Binding-site contacts:
Ligand atom CZ2 contacts residue GLN278 of chain 1.D at 4.5 Å.
Ligand atom C contacts residue ASN584 of chain 1.D at 3.6 Å.
Ligand atom CZ3 contacts residue PHE618 of chain 1.D at 3.8 Å (hydrophobic).
Ligand atom NE1 contacts residue PHE618 of chain 1.D at 3.7 Å.
Ligand atom CA contacts residue ASN583 of chain 1.D at 4.4 Å.
Ligand atom N contacts residue ASN583 of chain 1.D at 4.3 Å.
Ligand atom CH2 contacts residue GLN278 of chain 1.D at 3.7 Å.
Ligand atom OXT contacts residue TRP665 of chain 1.D at 3.4 Å (h-bond).
Ligand atom N contacts residue ILE561 of chain 1.D at 4.3 Å.
Ligand atom N contacts residue GLU560 of chain 1.D at 3.0 Å (salt-bridge).
Ligand atom CE3 contacts residue PHE618 of chain 1.D at 3.7 Å (hydrophobic).
Ligand atom O contacts residue TRP665 of chain 1.D at 3.8 Å.
Ligand atom OXT contacts residue ARG664 of chain 1.D at 4.2 Å.
Ligand atom CB contacts residue PHE618 of chain 1.D at 4.0 Å (hydrophobic).
Ligand atom CH2 contacts residue PHE618 of chain 1.D at 3.5 Å (hydrophobic).
Ligand atom CB contacts residue ASN584 of chain 1.D at 4.0 Å.
Ligand atom CD2 contacts residue PHE618 of chain 1.D at 3.6 Å (hydrophobic).
Ligand atom CG contacts residue PHE618 of chain 1.D at 3.8 Å (hydrophobic).
Ligand atom CD1 contacts residue GLU560 of chain 1.D at 4.2 Å.
Ligand atom CZ2 contacts residue VAL559 of chain 1.D at 4.2 Å (hydrophobic).
Ligand atom CD1 contacts residue PHE618 of chain 1.D at 4.0 Å (hydrophobic).
Ligand atom OXT contacts residue ASN584 of chain 1.D at 3.0 Å (h-bond).
Ligand atom CE2 contacts residue VAL559 of chain 1.D at 4.4 Å (hydrophobic).
Ligand atom CA contacts residue TRP665 of chain 1.D at 3.4 Å (hydrophobic).
Ligand atom CH2 contacts residue LEU279 of chain 1.D at 4.1 Å (hydrophobic).
Ligand atom CZ2 contacts residue PHE618 of chain 1.D at 3.4 Å (hydrophobic).
Ligand atom O contacts residue ASN583 of chain 1.D at 3.3 Å (h-bond).
Ligand atom C contacts residue TRP665 of chain 1.D at 3.7 Å (hydrophobic).
Ligand atom CA contacts residue GLU560 of chain 1.D at 4.2 Å.
Ligand atom CE2 contacts residue PHE618 of chain 1.D at 3.7 Å (hydrophobic).
Ligand atom CE3 contacts residue GLN278 of chain 1.D at 4.5 Å.
Ligand atom N contacts residue TRP665 of chain 1.D at 3.8 Å.
Ligand atom NE1 contacts residue VAL559 of chain 1.D at 4.3 Å.
Ligand atom CE3 contacts residue TRP665 of chain 1.D at 4.3 Å (hydrophobic).
Ligand atom CB contacts residue ASN583 of chain 1.D at 4.2 Å.
Ligand atom C contacts residue ASN583 of chain 1.D at 3.9 Å.
Ligand atom O contacts residue ASN584 of chain 1.D at 3.3 Å (h-bond).
Ligand atom CZ3 contacts residue GLN278 of chain 1.D at 3.7 Å.
Ligand atom CE3 contacts residue TYR244 of chain 1.D at 3.5 Å (hydrophobic).
Ligand atom CZ3 contacts residue TYR244 of chain 1.D at 3.8 Å (hydrophobic).

This protein binds this small molecule.
Small molecule (SMILES): N[C@@H](Cc1c[nH]c2ccccc12)C(=O)O

Sequence of chain 1.D:
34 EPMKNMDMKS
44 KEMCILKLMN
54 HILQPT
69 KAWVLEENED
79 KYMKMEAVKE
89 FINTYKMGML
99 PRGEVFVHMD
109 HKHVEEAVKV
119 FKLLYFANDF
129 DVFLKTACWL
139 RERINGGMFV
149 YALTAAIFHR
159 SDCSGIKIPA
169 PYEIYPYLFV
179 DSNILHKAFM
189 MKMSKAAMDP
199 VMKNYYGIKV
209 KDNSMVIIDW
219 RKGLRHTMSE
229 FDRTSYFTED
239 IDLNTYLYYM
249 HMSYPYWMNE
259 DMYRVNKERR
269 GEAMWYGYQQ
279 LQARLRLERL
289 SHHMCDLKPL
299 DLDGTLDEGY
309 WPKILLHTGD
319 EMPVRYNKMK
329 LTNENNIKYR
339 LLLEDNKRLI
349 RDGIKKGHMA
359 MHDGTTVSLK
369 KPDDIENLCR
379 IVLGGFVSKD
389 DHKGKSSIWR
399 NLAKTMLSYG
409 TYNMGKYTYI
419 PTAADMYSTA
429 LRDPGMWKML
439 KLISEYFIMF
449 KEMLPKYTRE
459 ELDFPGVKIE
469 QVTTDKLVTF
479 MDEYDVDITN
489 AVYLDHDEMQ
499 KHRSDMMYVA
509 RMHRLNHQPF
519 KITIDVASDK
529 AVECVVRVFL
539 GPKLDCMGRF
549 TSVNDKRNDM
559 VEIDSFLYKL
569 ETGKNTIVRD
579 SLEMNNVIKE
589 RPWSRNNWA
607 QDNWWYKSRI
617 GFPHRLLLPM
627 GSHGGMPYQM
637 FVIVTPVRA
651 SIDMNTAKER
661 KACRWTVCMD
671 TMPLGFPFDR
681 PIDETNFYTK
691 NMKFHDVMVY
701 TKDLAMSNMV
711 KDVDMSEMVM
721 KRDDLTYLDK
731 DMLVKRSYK